Sequence of chain 1.B:
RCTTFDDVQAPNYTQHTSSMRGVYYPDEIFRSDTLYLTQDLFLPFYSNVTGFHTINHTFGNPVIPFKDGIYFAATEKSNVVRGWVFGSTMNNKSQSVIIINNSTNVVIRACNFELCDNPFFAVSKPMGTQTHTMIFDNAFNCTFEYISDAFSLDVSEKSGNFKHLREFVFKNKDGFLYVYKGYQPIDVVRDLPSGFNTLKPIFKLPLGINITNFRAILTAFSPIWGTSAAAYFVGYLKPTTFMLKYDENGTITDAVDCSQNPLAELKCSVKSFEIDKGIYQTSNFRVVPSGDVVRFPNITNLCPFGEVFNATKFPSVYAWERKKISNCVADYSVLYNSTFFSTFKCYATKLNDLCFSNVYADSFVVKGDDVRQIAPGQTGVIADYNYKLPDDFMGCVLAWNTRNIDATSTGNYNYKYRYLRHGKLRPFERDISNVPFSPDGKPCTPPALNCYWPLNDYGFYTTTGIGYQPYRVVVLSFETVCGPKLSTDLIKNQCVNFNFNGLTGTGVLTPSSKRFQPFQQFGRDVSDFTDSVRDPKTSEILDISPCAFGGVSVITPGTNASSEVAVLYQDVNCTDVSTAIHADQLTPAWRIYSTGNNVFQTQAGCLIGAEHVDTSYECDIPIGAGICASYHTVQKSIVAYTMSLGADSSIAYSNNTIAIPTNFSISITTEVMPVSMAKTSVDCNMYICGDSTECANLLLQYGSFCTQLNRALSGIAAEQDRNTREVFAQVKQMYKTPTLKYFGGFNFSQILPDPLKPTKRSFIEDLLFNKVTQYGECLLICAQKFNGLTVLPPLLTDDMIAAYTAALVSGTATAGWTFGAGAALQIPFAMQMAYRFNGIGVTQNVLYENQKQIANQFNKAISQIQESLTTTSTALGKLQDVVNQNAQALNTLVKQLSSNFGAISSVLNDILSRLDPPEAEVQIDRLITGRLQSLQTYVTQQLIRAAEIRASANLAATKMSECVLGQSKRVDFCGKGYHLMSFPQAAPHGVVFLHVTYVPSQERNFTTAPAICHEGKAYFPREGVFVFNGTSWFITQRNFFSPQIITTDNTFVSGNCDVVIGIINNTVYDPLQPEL

Binding-site contacts:
Ligand atom C1 contacts residue ASN770 of chain 1.B at 1.4 Å.
Ligand atom C3 contacts residue ASN770 of chain 1.B at 3.8 Å.
Ligand atom C7 contacts residue TYR765 of chain 1.B at 4.0 Å (hydrophobic).
Ligand atom C8 contacts residue ASN770 of chain 1.B at 4.4 Å.
Ligand atom C5 contacts residue ASN770 of chain 1.B at 3.5 Å.
Ligand atom C2 contacts residue ASN770 of chain 1.B at 2.5 Å.
Ligand atom C1 contacts residue SER772 of chain 1.B at 4.4 Å.
Ligand atom C8 contacts residue TYR765 of chain 1.B at 3.6 Å (hydrophobic).
Ligand atom O5 contacts residue ASN770 of chain 1.B at 2.2 Å (h-bond).
Ligand atom O6 contacts residue GLN773 of chain 1.B at 2.8 Å (h-bond).
Ligand atom O7 contacts residue ASN770 of chain 1.B at 2.8 Å (h-bond).
Ligand atom C4 contacts residue ASN770 of chain 1.B at 4.2 Å.
Ligand atom O5 contacts residue GLN773 of chain 1.B at 3.7 Å.
Ligand atom O7 contacts residue TYR765 of chain 1.B at 3.7 Å.
Ligand atom C5 contacts residue GLN773 of chain 1.B at 4.1 Å.
Ligand atom C8 contacts residue GLN773 of chain 1.B at 4.3 Å.
Ligand atom C7 contacts residue ASN770 of chain 1.B at 3.1 Å.
Ligand atom C6 contacts residue GLN773 of chain 1.B at 4.0 Å.
Ligand atom C1 contacts residue GLN773 of chain 1.B at 4.3 Å.
Ligand atom N2 contacts residue ASN770 of chain 1.B at 3.0 Å (h-bond).

A protein and the small-molecule ligand that binds it are described below.
Small molecule (SMILES): CC(=O)N[C@H]1[C@H](O[C@H]2[C@H](O)[C@@H](NC(C)=O)CO[C@@H]2CO)O[C@H](CO)[C@@H](O[C@@H]2O[C@H](CO)[C@@H](O)[C@H](O[C@H]3O[C@H](CO)[C@@H](O)[C@H](O)[C@@H]3O)[C@@H]2O)[C@@H]1O